This protein binds this small molecule.
Small molecule (SMILES): OC[C@@]1(O)OC[C@H](O)[C@@H]1O

Binding-site contacts:
Ligand atom C1 contacts residue GLU78 of chain 1.A at 2.9 Å.
Ligand atom O1 contacts residue ASN46 of chain 1.A at 4.2 Å.
Ligand atom O4 contacts residue SER48 of chain 1.A at 3.6 Å.
Ligand atom O5 contacts residue ASN46 of chain 1.A at 3.6 Å (h-bond).
Ligand atom C4 contacts residue ALA226 of chain 1.A at 4.4 Å (hydrophobic).
Ligand atom C1 contacts residue PHE77 of chain 1.A at 3.5 Å (hydrophobic).
Ligand atom C5 contacts residue SER48 of chain 1.A at 4.3 Å.
Ligand atom O3 contacts residue ILE76 of chain 1.A at 4.1 Å.
Ligand atom C5 contacts residue THR224 of chain 1.A at 4.4 Å.
Ligand atom O4 contacts residue ALA226 of chain 1.A at 4.0 Å.
Ligand atom O2 contacts residue ASN46 of chain 1.A at 3.8 Å.
Ligand atom C1 contacts residue MET44 of chain 1.A at 4.2 Å (hydrophobic).
Ligand atom O5 contacts residue SER48 of chain 1.A at 4.2 Å.
Ligand atom C2 contacts residue SER48 of chain 1.A at 4.4 Å.
Ligand atom O2 contacts residue SER48 of chain 1.A at 3.1 Å.
Ligand atom O4 contacts residue THR224 of chain 1.A at 2.8 Å (h-bond).
Ligand atom O2 contacts residue ALA49 of chain 1.A at 2.9 Å.
Ligand atom O1 contacts residue PHE77 of chain 1.A at 3.6 Å.
Ligand atom C1 contacts residue ILE76 of chain 1.A at 3.0 Å (hydrophobic).
Ligand atom C2 contacts residue GLU78 of chain 1.A at 4.3 Å.
Ligand atom C2 contacts residue ASN46 of chain 1.A at 4.4 Å.
Ligand atom O1 contacts residue GLU78 of chain 1.A at 3.1 Å (salt-bridge).
Ligand atom C3 contacts residue ILE76 of chain 1.A at 4.2 Å (hydrophobic).
Ligand atom C2 contacts residue ILE76 of chain 1.A at 3.6 Å (hydrophobic).
Ligand atom C5 contacts residue ALA226 of chain 1.A at 3.4 Å (hydrophobic).
Ligand atom O2 contacts residue ILE76 of chain 1.A at 3.2 Å (h-bond).
Ligand atom O5 contacts residue ALA226 of chain 1.A at 4.1 Å.
Ligand atom C4 contacts residue THR224 of chain 1.A at 3.7 Å.
Ligand atom O1 contacts residue MET44 of chain 1.A at 3.0 Å (h-bond).
Ligand atom C2 contacts residue ALA49 of chain 1.A at 4.3 Å (hydrophobic).
Ligand atom C4 contacts residue SER48 of chain 1.A at 4.5 Å.
Ligand atom O3 contacts residue ARG254 of chain 1.A at 4.2 Å.
Ligand atom C5 contacts residue ASN46 of chain 1.A at 4.4 Å.
Ligand atom C3 contacts residue GLU78 of chain 1.A at 4.2 Å.
Ligand atom O1 contacts residue ILE76 of chain 1.A at 3.7 Å.
Ligand atom O3 contacts residue SER48 of chain 1.A at 3.7 Å.

Sequence of chain 1.A:
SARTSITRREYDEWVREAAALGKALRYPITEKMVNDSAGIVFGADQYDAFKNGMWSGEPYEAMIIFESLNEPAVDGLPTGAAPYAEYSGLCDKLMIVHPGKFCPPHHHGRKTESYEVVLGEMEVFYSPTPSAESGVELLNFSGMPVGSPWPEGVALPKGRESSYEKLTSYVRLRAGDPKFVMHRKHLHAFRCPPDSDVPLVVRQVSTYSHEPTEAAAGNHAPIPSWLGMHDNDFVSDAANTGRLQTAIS